Binding-site contacts:
Ligand atom CE1 contacts residue VAL357 of chain 1.F at 4.1 Å (hydrophobic).
Ligand atom CA contacts residue ARG713 of chain 1.F at 4.3 Å.
Ligand atom O contacts residue ARG713 of chain 1.F at 2.8 Å (salt-bridge).
Ligand atom CD1 contacts residue SER712 of chain 1.F at 4.3 Å.
Ligand atom CG2 contacts residue VAL714 of chain 1.F at 3.5 Å (hydrophobic).
Ligand atom CG1 contacts residue VAL714 of chain 1.F at 3.4 Å (hydrophobic).
Ligand atom CZ contacts residue TYR387 of chain 1.F at 3.7 Å (hydrophobic).
Ligand atom CE2 contacts residue LYS386 of chain 1.F at 4.1 Å.
Ligand atom CE1 contacts residue ARG713 of chain 1.F at 4.1 Å.
Ligand atom CE2 contacts residue VAL357 of chain 1.F at 4.4 Å (hydrophobic).
Ligand atom CD1 contacts residue ARG713 of chain 1.F at 3.7 Å.
Ligand atom CB contacts residue VAL714 of chain 1.F at 4.0 Å (hydrophobic).
Ligand atom C contacts residue ARG713 of chain 1.F at 3.2 Å.
Ligand atom CZ contacts residue VAL357 of chain 1.F at 3.8 Å (hydrophobic).
Ligand atom CE2 contacts residue TYR387 of chain 1.F at 4.3 Å (hydrophobic).
Ligand atom CA contacts residue VAL714 of chain 1.F at 4.4 Å (hydrophobic).
Ligand atom OXT contacts residue ARG713 of chain 1.F at 3.4 Å (salt-bridge).

Sequence of chain 1.F:
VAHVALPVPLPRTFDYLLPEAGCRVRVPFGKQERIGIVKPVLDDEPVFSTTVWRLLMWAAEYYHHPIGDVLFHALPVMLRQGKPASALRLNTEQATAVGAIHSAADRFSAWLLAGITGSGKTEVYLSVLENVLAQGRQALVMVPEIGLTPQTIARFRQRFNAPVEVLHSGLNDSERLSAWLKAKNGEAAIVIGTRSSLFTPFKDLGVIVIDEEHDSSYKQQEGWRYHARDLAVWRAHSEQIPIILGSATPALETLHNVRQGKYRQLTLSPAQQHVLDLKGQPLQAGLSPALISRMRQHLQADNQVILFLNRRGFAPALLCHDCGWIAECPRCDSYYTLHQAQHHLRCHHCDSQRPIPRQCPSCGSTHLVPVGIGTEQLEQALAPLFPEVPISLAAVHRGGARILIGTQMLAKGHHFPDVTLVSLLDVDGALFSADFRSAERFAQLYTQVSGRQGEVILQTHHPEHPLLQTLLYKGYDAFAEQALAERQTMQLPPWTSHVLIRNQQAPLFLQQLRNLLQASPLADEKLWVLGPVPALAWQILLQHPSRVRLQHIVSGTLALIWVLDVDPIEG

The small molecule below binds the protein below.
Small molecule (SMILES): CC[C@H](C)[C@H](N)C(=O)N1CCC[C@H]1C(=O)N[C@@H](Cc1ccccc1)C(=O)O